Sequence of chain 1.A:
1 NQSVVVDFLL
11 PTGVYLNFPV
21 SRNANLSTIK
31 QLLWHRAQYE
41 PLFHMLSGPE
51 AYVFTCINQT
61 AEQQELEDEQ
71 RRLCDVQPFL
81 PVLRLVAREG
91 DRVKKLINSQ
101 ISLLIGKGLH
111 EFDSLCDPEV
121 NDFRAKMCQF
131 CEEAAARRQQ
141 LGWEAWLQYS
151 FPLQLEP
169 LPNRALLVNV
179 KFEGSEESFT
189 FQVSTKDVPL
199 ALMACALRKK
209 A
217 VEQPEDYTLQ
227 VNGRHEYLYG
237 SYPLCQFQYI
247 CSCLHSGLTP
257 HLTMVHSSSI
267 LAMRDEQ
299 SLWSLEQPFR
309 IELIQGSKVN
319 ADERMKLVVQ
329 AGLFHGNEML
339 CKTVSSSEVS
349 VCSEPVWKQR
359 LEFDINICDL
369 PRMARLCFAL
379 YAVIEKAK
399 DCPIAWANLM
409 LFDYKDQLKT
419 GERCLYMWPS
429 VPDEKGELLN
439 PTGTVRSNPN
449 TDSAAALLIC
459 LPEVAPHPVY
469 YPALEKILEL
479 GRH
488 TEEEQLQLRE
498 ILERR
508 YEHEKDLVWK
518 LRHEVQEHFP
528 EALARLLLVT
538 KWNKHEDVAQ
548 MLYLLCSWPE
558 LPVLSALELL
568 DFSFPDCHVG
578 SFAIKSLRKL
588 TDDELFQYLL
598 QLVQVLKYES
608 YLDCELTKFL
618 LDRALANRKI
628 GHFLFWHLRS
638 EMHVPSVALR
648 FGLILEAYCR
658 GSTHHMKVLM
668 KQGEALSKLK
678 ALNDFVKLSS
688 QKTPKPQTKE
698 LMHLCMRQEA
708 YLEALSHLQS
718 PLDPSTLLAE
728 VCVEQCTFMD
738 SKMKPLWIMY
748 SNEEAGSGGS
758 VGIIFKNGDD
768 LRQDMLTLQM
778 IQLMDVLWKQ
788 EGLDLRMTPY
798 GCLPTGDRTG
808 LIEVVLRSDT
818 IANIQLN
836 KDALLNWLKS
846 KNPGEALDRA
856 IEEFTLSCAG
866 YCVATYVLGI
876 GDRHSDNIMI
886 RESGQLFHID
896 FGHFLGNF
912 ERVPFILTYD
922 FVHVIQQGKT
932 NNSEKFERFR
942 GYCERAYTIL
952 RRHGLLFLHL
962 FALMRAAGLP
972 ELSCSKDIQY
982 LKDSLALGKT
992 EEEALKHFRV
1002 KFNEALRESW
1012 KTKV

Binding-site contacts:
Ligand atom C10 contacts residue THR734 of chain 1.A at 3.8 Å.
Ligand atom N25 contacts residue VAL811 of chain 1.A at 3.9 Å.
Ligand atom C4 contacts residue ASP816 of chain 1.A at 3.6 Å.
Ligand atom C19 contacts residue ILE894 of chain 1.A at 3.8 Å (hydrophobic).
Ligand atom C24 contacts residue ILE761 of chain 1.A at 4.2 Å (hydrophobic).
Ligand atom N1 contacts residue MET884 of chain 1.A at 3.8 Å.
Ligand atom C6 contacts residue TRP744 of chain 1.A at 3.4 Å (hydrophobic).
Ligand atom C27 contacts residue ILE894 of chain 1.A at 4.0 Å (hydrophobic).
Ligand atom C20 contacts residue MET736 of chain 1.A at 4.0 Å (hydrophobic).
Ligand atom CL1 contacts residue ASP737 of chain 1.A at 3.8 Å.
Ligand atom C27 contacts residue TYR797 of chain 1.A at 4.0 Å (hydrophobic).
Ligand atom C23 contacts residue ILE761 of chain 1.A at 4.1 Å (hydrophobic).
Ligand atom N25 contacts residue VAL812 of chain 1.A at 3.1 Å (h-bond).
Ligand atom N18 contacts residue MET736 of chain 1.A at 4.0 Å.
Ligand atom C11 contacts residue MET736 of chain 1.A at 4.1 Å (hydrophobic).
Ligand atom CL1 contacts residue LYS692 of chain 1.A at 3.7 Å.
Ligand atom CL1 contacts residue PHE735 of chain 1.A at 4.0 Å.
Ligand atom C5 contacts residue MET884 of chain 1.A at 3.7 Å (hydrophobic).
Ligand atom C26 contacts residue VAL812 of chain 1.A at 3.5 Å (hydrophobic).
Ligand atom C5 contacts residue SER815 of chain 1.A at 4.2 Å.
Ligand atom C15 contacts residue MET884 of chain 1.A at 3.9 Å (hydrophobic).
Ligand atom C9 contacts residue TRP744 of chain 1.A at 3.6 Å (hydrophobic).
Ligand atom C11 contacts residue THR734 of chain 1.A at 3.8 Å.
Ligand atom C4 contacts residue SER815 of chain 1.A at 3.7 Å.
Ligand atom C10 contacts residue TRP744 of chain 1.A at 3.5 Å (hydrophobic).
Ligand atom C28 contacts residue ILE894 of chain 1.A at 3.6 Å (hydrophobic).
Ligand atom N25 contacts residue GLU810 of chain 1.A at 3.8 Å.
Ligand atom C27 contacts residue GLU810 of chain 1.A at 3.9 Å.
Ligand atom C27 contacts residue ILE809 of chain 1.A at 4.1 Å (hydrophobic).
Ligand atom N16 contacts residue MET884 of chain 1.A at 3.4 Å.
Ligand atom C26 contacts residue GLU810 of chain 1.A at 3.2 Å.
Ligand atom C23 contacts residue MET884 of chain 1.A at 3.8 Å (hydrophobic).
Ligand atom C24 contacts residue TRP744 of chain 1.A at 4.1 Å (hydrophobic).
Ligand atom C17 contacts residue MET884 of chain 1.A at 3.6 Å (hydrophobic).
Ligand atom N18 contacts residue ILE894 of chain 1.A at 3.8 Å.
Ligand atom C28 contacts residue ILE761 of chain 1.A at 4.2 Å (hydrophobic).
Ligand atom CL1 contacts residue MET736 of chain 1.A at 3.7 Å.
Ligand atom C19 contacts residue MET736 of chain 1.A at 3.8 Å (hydrophobic).
Ligand atom C12 contacts residue MET736 of chain 1.A at 4.1 Å (hydrophobic).
Ligand atom C24 contacts residue VAL812 of chain 1.A at 4.2 Å (hydrophobic).

This small molecule binds to this protein.
Small molecule (SMILES): N#Cc1cnc(-c2cccnc2)nc1N1C[C@@H]2C[C@H]1CN2c1cccc(Cl)c1